Binding-site contacts:
Ligand atom C8 contacts residue ASP317 of chain 1.E at 3.6 Å.
Ligand atom C8 contacts residue TYR162 of chain 1.E at 3.5 Å (hydrophobic).
Ligand atom C7 contacts residue LEU164 of chain 1.E at 4.4 Å (hydrophobic).
Ligand atom C7 contacts residue ASN133 of chain 1.E at 3.9 Å.
Ligand atom C8 contacts residue VAL131 of chain 1.E at 3.6 Å (hydrophobic).
Ligand atom O7 contacts residue ASN145 of chain 1.E at 3.3 Å (h-bond).
Ligand atom C4 contacts residue ASN145 of chain 1.E at 4.3 Å.
Ligand atom C5 contacts residue ASN145 of chain 1.E at 3.8 Å.
Ligand atom C1 contacts residue ASN145 of chain 1.E at 1.5 Å.
Ligand atom C3 contacts residue ASN145 of chain 1.E at 3.9 Å.
Ligand atom C2 contacts residue ASN145 of chain 1.E at 2.5 Å.
Ligand atom O7 contacts residue ASN133 of chain 1.E at 3.5 Å (h-bond).
Ligand atom C8 contacts residue ASN145 of chain 1.E at 4.5 Å.
Ligand atom O5 contacts residue TYR162 of chain 1.E at 4.2 Å.
Ligand atom O7 contacts residue VAL131 of chain 1.E at 3.9 Å.
Ligand atom O5 contacts residue ASN145 of chain 1.E at 2.4 Å (h-bond).
Ligand atom N2 contacts residue ASN145 of chain 1.E at 2.9 Å (h-bond).
Ligand atom C5 contacts residue TYR162 of chain 1.E at 4.0 Å (hydrophobic).
Ligand atom C8 contacts residue LEU164 of chain 1.E at 3.8 Å (hydrophobic).
Ligand atom C7 contacts residue ASN145 of chain 1.E at 3.3 Å.
Ligand atom C7 contacts residue VAL131 of chain 1.E at 4.1 Å (hydrophobic).
Ligand atom C8 contacts residue ASN133 of chain 1.E at 4.1 Å.
Ligand atom C6 contacts residue TYR162 of chain 1.E at 3.7 Å (hydrophobic).

Sequence of chain 1.E:
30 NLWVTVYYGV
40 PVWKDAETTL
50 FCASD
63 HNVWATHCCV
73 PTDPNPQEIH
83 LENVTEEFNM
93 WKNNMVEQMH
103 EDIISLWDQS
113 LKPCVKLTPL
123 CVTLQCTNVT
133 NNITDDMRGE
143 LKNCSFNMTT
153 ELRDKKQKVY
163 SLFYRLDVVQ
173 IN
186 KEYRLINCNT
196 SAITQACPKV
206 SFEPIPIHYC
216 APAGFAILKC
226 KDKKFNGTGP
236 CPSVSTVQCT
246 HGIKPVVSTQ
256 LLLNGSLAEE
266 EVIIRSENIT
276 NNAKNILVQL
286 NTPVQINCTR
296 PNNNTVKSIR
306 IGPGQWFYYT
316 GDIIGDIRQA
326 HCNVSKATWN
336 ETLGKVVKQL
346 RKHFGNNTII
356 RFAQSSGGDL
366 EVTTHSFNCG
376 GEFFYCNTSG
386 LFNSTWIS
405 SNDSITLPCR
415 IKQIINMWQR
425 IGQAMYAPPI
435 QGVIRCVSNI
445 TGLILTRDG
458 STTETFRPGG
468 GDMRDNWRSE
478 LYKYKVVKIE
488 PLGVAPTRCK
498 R

This protein binds this small molecule.
Small molecule (SMILES): CC(=O)N[C@H]1[C@H](O[C@H]2[C@H](O)[C@@H](NC(C)=O)CO[C@@H]2CO)O[C@H](CO)[C@@H](O)[C@@H]1O